Binding-site contacts:
Ligand atom OE1 contacts residue SER5 of chain 55.E at 4.2 Å.
Ligand atom N contacts residue ALA2 of chain 55.E at 2.8 Å (h-bond).
Ligand atom C contacts residue GLN3 of chain 55.E at 4.3 Å.
Ligand atom C contacts residue VAL4 of chain 55.E at 3.8 Å (hydrophobic).
Ligand atom CA contacts residue ALA2 of chain 55.E at 3.9 Å (hydrophobic).
Ligand atom CG2 contacts residue GLN3 of chain 55.E at 3.3 Å.
Ligand atom CB contacts residue GLN3 of chain 55.E at 4.1 Å.
Ligand atom O contacts residue SER6 of chain 55.E at 4.1 Å.
Ligand atom CA contacts residue VAL4 of chain 55.E at 3.0 Å (hydrophobic).
Ligand atom CG2 contacts residue ALA2 of chain 55.E at 3.9 Å (hydrophobic).
Ligand atom CB contacts residue GLN3 of chain 55.E at 3.8 Å.
Ligand atom CD contacts residue VAL4 of chain 55.E at 3.8 Å (hydrophobic).
Ligand atom CG2 contacts residue SER5 of chain 55.E at 3.1 Å.
Ligand atom N contacts residue VAL4 of chain 55.E at 4.1 Å.
Ligand atom C contacts residue ALA2 of chain 55.E at 4.3 Å (hydrophobic).
Ligand atom OE2 contacts residue VAL4 of chain 55.E at 4.1 Å.
Ligand atom CB contacts residue MYR1 of chain 54.H at 4.3 Å.
Ligand atom CB contacts residue VAL4 of chain 55.E at 3.9 Å (hydrophobic).
Ligand atom N contacts residue ALA2 of chain 55.E at 4.3 Å.
Ligand atom OG contacts residue GLN3 of chain 55.E at 3.0 Å (h-bond).
Ligand atom CB contacts residue VAL4 of chain 55.E at 4.3 Å (hydrophobic).
Ligand atom CA contacts residue VAL4 of chain 55.E at 4.0 Å (hydrophobic).
Ligand atom CA contacts residue ALA2 of chain 55.E at 3.0 Å (hydrophobic).
Ligand atom O contacts residue VAL4 of chain 55.E at 4.0 Å.
Ligand atom CG contacts residue VAL4 of chain 55.E at 4.2 Å (hydrophobic).
Ligand atom C contacts residue VAL4 of chain 55.E at 3.4 Å (hydrophobic).
Ligand atom OE2 contacts residue ASN25 of chain 55.E at 3.4 Å (h-bond).
Ligand atom O contacts residue ALA2 of chain 55.E at 4.0 Å.
Ligand atom C contacts residue ALA2 of chain 55.E at 3.3 Å (hydrophobic).
Ligand atom OE1 contacts residue VAL4 of chain 55.E at 3.6 Å (h-bond).
Ligand atom O contacts residue VAL4 of chain 55.E at 3.0 Å (h-bond).
Ligand atom CD1 contacts residue VAL4 of chain 55.E at 3.9 Å (hydrophobic).
Ligand atom CG2 contacts residue MYR1 of chain 54.H at 3.7 Å.
Ligand atom CB contacts residue ALA2 of chain 55.E at 3.5 Å (hydrophobic).
Ligand atom O contacts residue GLN3 of chain 55.E at 3.4 Å (h-bond).
Ligand atom N contacts residue VAL4 of chain 55.E at 2.8 Å (h-bond).
Ligand atom O contacts residue SER5 of chain 55.E at 3.8 Å.
Ligand atom CG2 contacts residue VAL4 of chain 55.E at 3.8 Å (hydrophobic).
Ligand atom CG1 contacts residue GLN3 of chain 55.E at 3.1 Å.
Ligand atom OG contacts residue ALA2 of chain 55.E at 3.9 Å.

A protein and the small-molecule ligand that binds it are described below.
Small molecule (SMILES): CC[C@H](C)[C@H](N)C(=O)N[C@@H](CO)C(=O)N[C@@H](CCC(=O)O)C(=O)N[C@H](C=O)C(C)C

Sequence of chain 55.E:
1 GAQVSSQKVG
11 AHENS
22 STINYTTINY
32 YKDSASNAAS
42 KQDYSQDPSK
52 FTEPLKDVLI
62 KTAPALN